Binding-site contacts:
Ligand atom O5 contacts residue NAG1 of chain 1.I at 4.2 Å.
Ligand atom C1 contacts residue NAG1 of chain 1.H at 3.7 Å.
Ligand atom C4 contacts residue NAG1 of chain 1.H at 3.3 Å.
Ligand atom C2 contacts residue NAG1 of chain 1.H at 3.5 Å.
Ligand atom C1 contacts residue NAG1 of chain 1.I at 4.2 Å.
Ligand atom C4 contacts residue GLU267 of chain 1.A at 3.9 Å.
Ligand atom C3 contacts residue GLU267 of chain 1.A at 4.1 Å.
Ligand atom O2 contacts residue NAG1 of chain 1.I at 4.5 Å.
Ligand atom O2 contacts residue NAG1 of chain 1.H at 2.9 Å (h-bond).
Ligand atom C3 contacts residue NAG1 of chain 1.H at 3.8 Å.
Ligand atom O5 contacts residue NAG1 of chain 1.H at 3.0 Å (h-bond).
Ligand atom O4 contacts residue GLU267 of chain 1.A at 4.0 Å.
Ligand atom C5 contacts residue NAG1 of chain 1.H at 3.2 Å.

Sequence of chain 1.A:
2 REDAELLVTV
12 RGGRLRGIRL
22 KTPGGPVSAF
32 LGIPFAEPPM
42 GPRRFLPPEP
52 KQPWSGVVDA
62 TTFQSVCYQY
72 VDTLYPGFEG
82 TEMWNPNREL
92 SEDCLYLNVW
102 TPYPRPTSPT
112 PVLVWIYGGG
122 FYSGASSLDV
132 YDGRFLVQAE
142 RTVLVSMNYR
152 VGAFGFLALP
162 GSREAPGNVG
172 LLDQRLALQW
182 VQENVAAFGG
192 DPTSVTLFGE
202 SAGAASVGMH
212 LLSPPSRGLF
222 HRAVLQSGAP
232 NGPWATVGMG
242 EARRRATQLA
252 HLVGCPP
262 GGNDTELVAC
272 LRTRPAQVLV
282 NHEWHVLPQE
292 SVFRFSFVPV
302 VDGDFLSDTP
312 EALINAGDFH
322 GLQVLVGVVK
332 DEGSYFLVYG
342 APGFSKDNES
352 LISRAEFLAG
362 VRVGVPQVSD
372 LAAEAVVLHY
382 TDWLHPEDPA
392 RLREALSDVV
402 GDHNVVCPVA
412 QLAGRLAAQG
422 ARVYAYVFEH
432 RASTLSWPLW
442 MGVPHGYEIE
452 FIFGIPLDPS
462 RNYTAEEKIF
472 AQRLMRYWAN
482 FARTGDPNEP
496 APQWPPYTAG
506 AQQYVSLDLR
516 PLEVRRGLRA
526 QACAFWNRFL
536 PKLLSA

A protein and the small-molecule ligand that binds it are described below.
Small molecule (SMILES): C[C@@H]1O[C@@H](O)[C@@H](O)[C@H](O)[C@@H]1O